Binding-site contacts:
Ligand atom O7 contacts residue ASN6 of chain 4.A at 2.7 Å (h-bond).
Ligand atom C7 contacts residue ASN6 of chain 4.A at 3.1 Å.
Ligand atom N2 contacts residue ASN155 of chain 4.A at 4.4 Å.
Ligand atom C4 contacts residue ASN6 of chain 4.A at 4.3 Å.
Ligand atom C8 contacts residue ASN6 of chain 4.A at 4.4 Å.
Ligand atom C1 contacts residue ASN155 of chain 4.A at 3.5 Å.
Ligand atom O5 contacts residue ASN155 of chain 4.A at 4.1 Å.
Ligand atom C7 contacts residue ASP3 of chain 4.A at 4.3 Å.
Ligand atom C2 contacts residue ASN6 of chain 4.A at 2.5 Å.
Ligand atom C8 contacts residue ASP3 of chain 4.A at 3.3 Å.
Ligand atom C1 contacts residue ASN6 of chain 4.A at 1.6 Å.
Ligand atom C8 contacts residue PHE4 of chain 4.A at 3.0 Å (hydrophobic).
Ligand atom C4 contacts residue ASN155 of chain 4.A at 4.3 Å.
Ligand atom O6 contacts residue ASN155 of chain 4.A at 3.7 Å.
Ligand atom O7 contacts residue PHE4 of chain 4.A at 4.2 Å.
Ligand atom O6 contacts residue ASN6 of chain 4.A at 4.3 Å.
Ligand atom O5 contacts residue ASN6 of chain 4.A at 2.4 Å (h-bond).
Ligand atom N2 contacts residue ASN6 of chain 4.A at 3.0 Å (h-bond).
Ligand atom N2 contacts residue ASP3 of chain 4.A at 4.2 Å.
Ligand atom C7 contacts residue PHE4 of chain 4.A at 3.5 Å (hydrophobic).
Ligand atom C5 contacts residue ASN6 of chain 4.A at 3.7 Å.
Ligand atom C3 contacts residue ASN155 of chain 4.A at 3.8 Å.
Ligand atom C5 contacts residue ASN155 of chain 4.A at 3.6 Å.
Ligand atom C2 contacts residue ASN155 of chain 4.A at 4.2 Å.
Ligand atom O6 contacts residue HIS154 of chain 4.A at 4.5 Å.
Ligand atom C6 contacts residue ASN155 of chain 4.A at 4.0 Å.
Ligand atom C3 contacts residue ASN6 of chain 4.A at 3.8 Å.
Ligand atom N2 contacts residue PHE4 of chain 4.A at 4.0 Å.

Sequence of chain 4.A:
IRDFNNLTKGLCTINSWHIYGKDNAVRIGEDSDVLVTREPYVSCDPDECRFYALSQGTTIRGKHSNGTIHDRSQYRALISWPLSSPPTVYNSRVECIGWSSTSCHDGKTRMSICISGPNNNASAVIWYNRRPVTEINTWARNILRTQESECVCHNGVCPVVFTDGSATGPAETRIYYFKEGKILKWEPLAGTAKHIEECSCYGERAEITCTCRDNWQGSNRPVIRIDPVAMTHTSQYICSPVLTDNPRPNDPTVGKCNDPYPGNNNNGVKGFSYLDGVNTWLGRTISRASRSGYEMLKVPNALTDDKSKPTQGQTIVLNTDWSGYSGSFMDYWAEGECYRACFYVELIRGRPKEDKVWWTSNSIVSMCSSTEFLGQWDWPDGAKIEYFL

A small-molecule ligand and the protein it binds are described below.
Small molecule (SMILES): CC(=O)N[C@@H]1[C@@H](O)[C@H](O)[C@@H](CO)O[C@H]1O